A small-molecule ligand and the protein it binds are described below.
Small molecule (SMILES): CC(=O)N[C@H]1[C@H](O[C@H]2[C@H](O)[C@@H](NC(C)=O)CO[C@@H]2CO)O[C@H](CO)[C@@H](O)[C@@H]1O

Sequence of chain 1.G:
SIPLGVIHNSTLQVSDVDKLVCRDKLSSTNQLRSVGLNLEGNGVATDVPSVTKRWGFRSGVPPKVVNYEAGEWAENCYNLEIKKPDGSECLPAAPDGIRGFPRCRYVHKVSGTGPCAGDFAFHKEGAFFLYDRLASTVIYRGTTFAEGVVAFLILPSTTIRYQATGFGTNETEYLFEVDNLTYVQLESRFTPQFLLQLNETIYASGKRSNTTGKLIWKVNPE

Binding-site contacts:
Ligand atom C4 contacts residue ASN232 of chain 1.G at 4.4 Å.
Ligand atom C8 contacts residue GLU233 of chain 1.G at 3.8 Å.
Ligand atom O7 contacts residue ASN232 of chain 1.G at 3.2 Å (h-bond).
Ligand atom C3 contacts residue ASN232 of chain 1.G at 3.9 Å.
Ligand atom C7 contacts residue ASN232 of chain 1.G at 3.3 Å.
Ligand atom C1 contacts residue ASN232 of chain 1.G at 1.5 Å.
Ligand atom O5 contacts residue ASN232 of chain 1.G at 2.5 Å (h-bond).
Ligand atom N2 contacts residue ASN232 of chain 1.G at 2.9 Å (h-bond).
Ligand atom C5 contacts residue ASN232 of chain 1.G at 3.8 Å.
Ligand atom C2 contacts residue ASN232 of chain 1.G at 2.5 Å.
Ligand atom C8 contacts residue ASN232 of chain 1.G at 4.1 Å.